This protein binds this small molecule.
Small molecule (SMILES): CC(=O)N[C@H]1[C@H](O[C@H]2[C@H](O)[C@@H](NC(C)=O)CO[C@@H]2CO)O[C@H](CO)[C@@H](O[C@@H]2O[C@H](CO[C@H]3O[C@H](CO[C@H]4O[C@H](CO)[C@@H](O)[C@H](O)[C@@H]4O)[C@@H](O)[C@H](O)[C@@H]3O)[C@@H](O)[C@H](O[C@H]3O[C@H](CO)[C@@H](O)[C@H](O)[C@@H]3O[C@H]3O[C@H](CO)[C@@H](O)[C@H](O)[C@@H]3O[C@H]3O[C@H](CO)[C@@H](O)[C@H](O)[C@@H]3O)[C@@H]2O)[C@@H]1O

Binding-site contacts:
Ligand atom O6 contacts residue GLY341 of chain 2.A at 2.4 Å (h-bond).
Ligand atom C4 contacts residue VAL407 of chain 2.A at 3.8 Å (hydrophobic).
Ligand atom O5 contacts residue CYS406 of chain 2.A at 3.4 Å.
Ligand atom O4 contacts residue VAL407 of chain 2.A at 3.4 Å (h-bond).
Ligand atom O3 contacts residue SER408 of chain 2.A at 3.9 Å.
Ligand atom C4 contacts residue SER408 of chain 2.A at 4.0 Å.
Ligand atom C6 contacts residue GLY341 of chain 2.A at 3.4 Å.
Ligand atom C2 contacts residue SER408 of chain 2.A at 3.2 Å.
Ligand atom C5 contacts residue ASN225 of chain 2.A at 3.6 Å.
Ligand atom O7 contacts residue PRO175 of chain 2.A at 3.3 Å.
Ligand atom C8 contacts residue ASN339 of chain 2.A at 3.1 Å.
Ligand atom C1 contacts residue ASN225 of chain 2.A at 1.4 Å.
Ligand atom C6 contacts residue VAL407 of chain 2.A at 3.9 Å (hydrophobic).
Ligand atom O4 contacts residue SER172 of chain 2.A at 3.8 Å.
Ligand atom N2 contacts residue SER408 of chain 2.A at 2.9 Å (h-bond).
Ligand atom O3 contacts residue CYS406 of chain 2.A at 3.7 Å.
Ligand atom O6 contacts residue CYS406 of chain 2.A at 3.7 Å.
Ligand atom C7 contacts residue ASN339 of chain 2.A at 3.8 Å.
Ligand atom C5 contacts residue SER408 of chain 2.A at 4.0 Å.
Ligand atom C7 contacts residue SER408 of chain 2.A at 4.1 Å.
Ligand atom C8 contacts residue VAL217 of chain 2.A at 3.9 Å (hydrophobic).
Ligand atom C6 contacts residue CYS406 of chain 2.A at 3.9 Å (hydrophobic).
Ligand atom C6 contacts residue NAG1 of chain 2.J at 3.4 Å.
Ligand atom O7 contacts residue ASN225 of chain 2.A at 3.8 Å.
Ligand atom C6 contacts residue SER172 of chain 2.A at 4.1 Å.
Ligand atom O6 contacts residue CYS340 of chain 2.A at 3.2 Å.
Ligand atom N2 contacts residue ASN225 of chain 2.A at 3.0 Å (h-bond).
Ligand atom C3 contacts residue SER408 of chain 2.A at 3.0 Å.
Ligand atom C1 contacts residue SER408 of chain 2.A at 3.2 Å.
Ligand atom O3 contacts residue LYS34 of chain 2.A at 3.2 Å.
Ligand atom C5 contacts residue VAL407 of chain 2.A at 3.4 Å (hydrophobic).
Ligand atom O6 contacts residue GLY341 of chain 2.A at 3.5 Å (h-bond).
Ligand atom C4 contacts residue LYS34 of chain 2.A at 3.6 Å.
Ligand atom O5 contacts residue ASN225 of chain 2.A at 2.4 Å (h-bond).
Ligand atom C6 contacts residue LYS34 of chain 2.A at 3.9 Å.
Ligand atom O4 contacts residue LYS34 of chain 2.A at 3.4 Å.
Ligand atom C7 contacts residue ASN225 of chain 2.A at 3.6 Å.
Ligand atom O6 contacts residue LYS34 of chain 2.A at 3.6 Å.
Ligand atom C2 contacts residue ASN225 of chain 2.A at 2.5 Å.
Ligand atom C3 contacts residue ASN225 of chain 2.A at 3.8 Å.

Sequence of chain 2.A:
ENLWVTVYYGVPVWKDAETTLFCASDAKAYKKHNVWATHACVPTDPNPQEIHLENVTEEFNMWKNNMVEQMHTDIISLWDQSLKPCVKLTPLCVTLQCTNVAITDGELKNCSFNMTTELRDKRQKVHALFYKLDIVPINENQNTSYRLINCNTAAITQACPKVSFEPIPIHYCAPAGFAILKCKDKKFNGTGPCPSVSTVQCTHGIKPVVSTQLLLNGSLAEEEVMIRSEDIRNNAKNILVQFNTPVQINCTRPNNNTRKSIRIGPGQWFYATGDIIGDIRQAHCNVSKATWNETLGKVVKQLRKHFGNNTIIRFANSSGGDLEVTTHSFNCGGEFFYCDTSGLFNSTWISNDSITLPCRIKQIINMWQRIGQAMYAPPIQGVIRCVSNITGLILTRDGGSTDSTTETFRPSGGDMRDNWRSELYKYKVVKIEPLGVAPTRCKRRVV